Binding-site contacts:
Ligand atom N10 contacts residue PHE105 of chain 4.A at 3.9 Å.
Ligand atom C4 contacts residue PHE105 of chain 4.A at 4.2 Å (hydrophobic).
Ligand atom C13 contacts residue ALA141 of chain 4.A at 4.3 Å (hydrophobic).
Ligand atom N3 contacts residue PHE105 of chain 4.A at 4.2 Å.
Ligand atom C11 contacts residue ARG145 of chain 4.A at 3.9 Å.
Ligand atom N1 contacts residue PHE146 of chain 4.A at 4.4 Å.
Ligand atom N7 contacts residue VAL89 of chain 4.A at 4.2 Å.
Ligand atom C2 contacts residue PHE105 of chain 4.A at 3.5 Å (hydrophobic).
Ligand atom C14 contacts residue TYR125 of chain 4.A at 4.3 Å (hydrophobic).
Ligand atom C15 contacts residue GLY142 of chain 4.A at 3.8 Å.
Ligand atom N3 contacts residue PHE149 of chain 4.A at 3.7 Å.
Ligand atom C8 contacts residue THR71 of chain 4.A at 3.6 Å.
Ligand atom N3 contacts residue TYR87 of chain 4.A at 2.8 Å (h-bond).
Ligand atom C4 contacts residue GLN73 of chain 4.A at 3.9 Å.
Ligand atom C15 contacts residue ALA141 of chain 4.A at 3.8 Å (hydrophobic).
Ligand atom C4 contacts residue TYR87 of chain 4.A at 3.6 Å (hydrophobic).
Ligand atom C12 contacts residue GLY142 of chain 4.A at 3.8 Å.
Ligand atom N1 contacts residue ARG145 of chain 4.A at 4.4 Å.
Ligand atom C14 contacts residue GLY142 of chain 4.A at 3.7 Å.
Ligand atom C13 contacts residue GLY142 of chain 4.A at 3.5 Å.
Ligand atom C6 contacts residue PHE105 of chain 4.A at 3.5 Å (hydrophobic).
Ligand atom N9 contacts residue VAL89 of chain 4.A at 4.0 Å.
Ligand atom N3 contacts residue GLN73 of chain 4.A at 4.2 Å.
Ligand atom C8 contacts residue VAL89 of chain 4.A at 3.7 Å (hydrophobic).
Ligand atom N7 contacts residue LEU62 of chain 4.A at 4.0 Å.
Ligand atom N1 contacts residue PHE105 of chain 4.A at 3.4 Å.
Ligand atom N1 contacts residue PHE149 of chain 4.A at 4.2 Å.
Ligand atom C2 contacts residue PHE149 of chain 4.A at 3.7 Å (hydrophobic).
Ligand atom C2 contacts residue TYR87 of chain 4.A at 3.6 Å (hydrophobic).
Ligand atom N9 contacts residue THR71 of chain 4.A at 3.8 Å.
Ligand atom N7 contacts residue GLN73 of chain 4.A at 3.0 Å (h-bond).
Ligand atom C4 contacts residue PHE149 of chain 4.A at 4.0 Å (hydrophobic).
Ligand atom C5 contacts residue PHE105 of chain 4.A at 4.0 Å (hydrophobic).
Ligand atom C2 contacts residue PHE146 of chain 4.A at 4.0 Å (hydrophobic).
Ligand atom C11 contacts residue PHE105 of chain 4.A at 4.2 Å (hydrophobic).
Ligand atom C15 contacts residue ARG145 of chain 4.A at 4.1 Å.
Ligand atom N7 contacts residue TYR87 of chain 4.A at 3.7 Å.
Ligand atom C8 contacts residue GLN73 of chain 4.A at 4.0 Å.
Ligand atom C12 contacts residue PHE105 of chain 4.A at 4.2 Å (hydrophobic).
Ligand atom C8 contacts residue LEU62 of chain 4.A at 4.3 Å (hydrophobic).

A small-molecule ligand and the protein it binds are described below.
Small molecule (SMILES): CC(C)=CCNc1ncnc2[nH]cnc12

Sequence of chain 4.A:
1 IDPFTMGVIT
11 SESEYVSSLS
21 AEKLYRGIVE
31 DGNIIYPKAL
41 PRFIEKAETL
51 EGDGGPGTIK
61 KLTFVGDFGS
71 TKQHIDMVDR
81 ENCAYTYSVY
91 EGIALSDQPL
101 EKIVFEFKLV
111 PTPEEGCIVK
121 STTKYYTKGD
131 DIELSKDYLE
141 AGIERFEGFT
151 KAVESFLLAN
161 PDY